A small-molecule ligand and the protein it binds are described below.
Small molecule (SMILES): C[C@@H](O)[C@@H](C)O

Sequence of chain 1.B:
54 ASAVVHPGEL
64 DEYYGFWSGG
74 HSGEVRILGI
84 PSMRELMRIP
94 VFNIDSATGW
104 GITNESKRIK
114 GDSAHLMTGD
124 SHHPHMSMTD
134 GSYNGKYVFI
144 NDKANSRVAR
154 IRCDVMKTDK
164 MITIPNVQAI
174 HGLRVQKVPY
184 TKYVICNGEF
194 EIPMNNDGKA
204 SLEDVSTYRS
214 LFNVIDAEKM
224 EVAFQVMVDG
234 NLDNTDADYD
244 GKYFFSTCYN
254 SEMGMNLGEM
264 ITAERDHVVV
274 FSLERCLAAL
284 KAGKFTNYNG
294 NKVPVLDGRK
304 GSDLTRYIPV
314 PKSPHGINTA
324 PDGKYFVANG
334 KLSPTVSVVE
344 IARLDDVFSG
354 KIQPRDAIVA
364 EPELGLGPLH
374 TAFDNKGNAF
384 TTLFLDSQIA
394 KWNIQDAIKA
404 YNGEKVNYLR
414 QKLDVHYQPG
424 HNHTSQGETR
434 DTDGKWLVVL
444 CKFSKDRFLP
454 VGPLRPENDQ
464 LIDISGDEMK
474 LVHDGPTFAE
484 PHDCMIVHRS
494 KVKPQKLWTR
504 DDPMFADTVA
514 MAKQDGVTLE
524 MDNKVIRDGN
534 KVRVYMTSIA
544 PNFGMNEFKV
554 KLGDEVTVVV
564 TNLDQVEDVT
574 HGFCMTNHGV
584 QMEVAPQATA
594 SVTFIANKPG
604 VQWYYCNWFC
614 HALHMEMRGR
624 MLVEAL

Binding-site contacts:
Ligand atom O6 contacts residue VAL595 of chain 1.A at 4.2 Å.
Ligand atom C3 contacts residue PHE597 of chain 1.A at 4.4 Å (hydrophobic).
Ligand atom C2 contacts residue PHE597 of chain 1.A at 4.3 Å (hydrophobic).
Ligand atom C1 contacts residue PHE597 of chain 1.A at 4.0 Å (hydrophobic).
Ligand atom C4 contacts residue GLY582 of chain 1.A at 3.9 Å.
Ligand atom C3 contacts residue THR596 of chain 1.A at 3.6 Å.
Ligand atom C4 contacts residue ILE105 of chain 1.A at 3.7 Å (hydrophobic).
Ligand atom O6 contacts residue THR596 of chain 1.A at 2.8 Å (h-bond).
Ligand atom C3 contacts residue GLY582 of chain 1.A at 4.5 Å.
Ligand atom C2 contacts residue THR596 of chain 1.A at 4.1 Å.
Ligand atom O6 contacts residue ILE105 of chain 1.A at 4.4 Å.
Ligand atom C1 contacts residue GLY582 of chain 1.A at 4.2 Å.
Ligand atom C1 contacts residue VAL583 of chain 1.A at 3.9 Å (hydrophobic).
Ligand atom C4 contacts residue MET120 of chain 1.B at 3.4 Å (hydrophobic).
Ligand atom C1 contacts residue HIS581 of chain 1.A at 3.4 Å.
Ligand atom O5 contacts residue THR596 of chain 1.A at 3.5 Å (h-bond).
Ligand atom C3 contacts residue VAL583 of chain 1.A at 4.2 Å (hydrophobic).
Ligand atom O5 contacts residue PHE597 of chain 1.A at 3.6 Å.

Sequence of chain 1.A:
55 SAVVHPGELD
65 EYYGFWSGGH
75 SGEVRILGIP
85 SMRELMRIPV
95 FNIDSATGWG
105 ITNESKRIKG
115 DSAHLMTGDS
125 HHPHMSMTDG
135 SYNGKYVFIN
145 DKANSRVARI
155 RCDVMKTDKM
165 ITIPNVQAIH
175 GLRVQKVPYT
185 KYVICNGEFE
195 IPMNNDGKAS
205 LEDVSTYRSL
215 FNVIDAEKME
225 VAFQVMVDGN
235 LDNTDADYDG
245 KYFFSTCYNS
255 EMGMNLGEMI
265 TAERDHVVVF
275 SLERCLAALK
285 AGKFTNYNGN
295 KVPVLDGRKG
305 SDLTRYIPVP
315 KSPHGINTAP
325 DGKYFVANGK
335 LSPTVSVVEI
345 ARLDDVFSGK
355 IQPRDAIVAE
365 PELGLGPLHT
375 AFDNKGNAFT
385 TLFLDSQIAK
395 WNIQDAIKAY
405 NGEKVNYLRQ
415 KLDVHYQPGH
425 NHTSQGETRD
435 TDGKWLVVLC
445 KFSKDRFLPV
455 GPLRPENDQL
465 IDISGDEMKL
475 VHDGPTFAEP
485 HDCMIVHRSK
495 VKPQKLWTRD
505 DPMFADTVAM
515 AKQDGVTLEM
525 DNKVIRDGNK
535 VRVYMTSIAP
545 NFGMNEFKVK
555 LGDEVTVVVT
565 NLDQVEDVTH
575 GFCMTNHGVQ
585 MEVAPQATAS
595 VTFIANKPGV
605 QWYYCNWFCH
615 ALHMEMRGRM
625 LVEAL